Sequence of chain 1.A:
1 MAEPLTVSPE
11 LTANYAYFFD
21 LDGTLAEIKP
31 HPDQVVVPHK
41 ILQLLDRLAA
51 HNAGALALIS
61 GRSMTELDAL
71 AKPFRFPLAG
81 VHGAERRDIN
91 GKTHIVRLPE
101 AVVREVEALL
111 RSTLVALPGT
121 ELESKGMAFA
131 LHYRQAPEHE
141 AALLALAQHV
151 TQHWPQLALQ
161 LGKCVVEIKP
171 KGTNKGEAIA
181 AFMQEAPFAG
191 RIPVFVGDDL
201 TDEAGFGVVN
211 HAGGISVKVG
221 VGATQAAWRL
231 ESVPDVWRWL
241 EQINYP

Binding-site contacts:
Ligand atom C2 contacts residue LYS163 of chain 1.A at 3.8 Å.
Ligand atom O2 contacts residue LYS163 of chain 1.A at 3.3 Å (salt-bridge).
Ligand atom O3 contacts residue ARG134 of chain 1.A at 2.7 Å (salt-bridge).
Ligand atom O3 contacts residue LYS125 of chain 1.A at 3.1 Å (salt-bridge).
Ligand atom C6 contacts residue GLU167 of chain 1.A at 4.0 Å.
Ligand atom C4 contacts residue ARG134 of chain 1.A at 3.4 Å.
Ligand atom O6 contacts residue ILE28 of chain 1.A at 3.6 Å.
Ligand atom O5 contacts residue ASP22 of chain 1.A at 3.6 Å (salt-bridge).
Ligand atom C6 contacts residue LYS29 of chain 1.A at 3.5 Å.
Ligand atom C3 contacts residue GLU123 of chain 1.A at 3.7 Å.
Ligand atom O2 contacts residue VAL165 of chain 1.A at 3.6 Å.
Ligand atom C4 contacts residue LYS125 of chain 1.A at 3.3 Å.
Ligand atom O6 contacts residue GLU167 of chain 1.A at 2.9 Å (salt-bridge).
Ligand atom O4 contacts residue PRO30 of chain 1.A at 3.6 Å.
Ligand atom O6 contacts residue HIS82 of chain 1.A at 3.5 Å (h-bond).
Ligand atom O4 contacts residue ARG134 of chain 1.A at 3.6 Å (salt-bridge).
Ligand atom C1 contacts residue ASP22 of chain 1.A at 3.4 Å.
Ligand atom C4 contacts residue LYS29 of chain 1.A at 3.5 Å.
Ligand atom O4 contacts residue PRO32 of chain 1.A at 3.5 Å (h-bond).
Ligand atom O4 contacts residue ALA130 of chain 1.A at 3.8 Å.
Ligand atom O6 contacts residue ASP22 of chain 1.A at 4.0 Å.
Ligand atom O1 contacts residue HIS132 of chain 1.A at 3.9 Å.
Ligand atom O4 contacts residue HIS31 of chain 1.A at 3.6 Å.
Ligand atom C3 contacts residue LYS125 of chain 1.A at 3.8 Å.
Ligand atom C3 contacts residue ARG134 of chain 1.A at 3.5 Å.
Ligand atom O6 contacts residue LYS29 of chain 1.A at 3.3 Å (salt-bridge).
Ligand atom C2 contacts residue ARG134 of chain 1.A at 3.6 Å.
Ligand atom O6 contacts residue VAL35 of chain 1.A at 3.7 Å.
Ligand atom O3 contacts residue CYS164 of chain 1.A at 3.9 Å.
Ligand atom O4 contacts residue GLU167 of chain 1.A at 2.8 Å (salt-bridge).
Ligand atom O4 contacts residue LYS29 of chain 1.A at 3.0 Å (salt-bridge).
Ligand atom O2 contacts residue PRO32 of chain 1.A at 3.3 Å.
Ligand atom C3 contacts residue HIS132 of chain 1.A at 3.6 Å.
Ligand atom O4 contacts residue LYS125 of chain 1.A at 2.8 Å (salt-bridge).
Ligand atom O6 contacts residue VAL165 of chain 1.A at 3.7 Å.
Ligand atom O3 contacts residue HIS132 of chain 1.A at 4.0 Å.
Ligand atom O2 contacts residue HIS132 of chain 1.A at 3.7 Å.
Ligand atom C2 contacts residue ASP22 of chain 1.A at 4.0 Å.
Ligand atom C6 contacts residue VAL35 of chain 1.A at 3.5 Å (hydrophobic).
Ligand atom O3 contacts residue GLU123 of chain 1.A at 2.6 Å (salt-bridge).

A small-molecule ligand and the protein it binds are described below.
Small molecule (SMILES): OC[C@H]1O[C@H](O[C@H]2O[C@H](CO)[C@@H](O)[C@H](O)[C@H]2O)[C@H](O)[C@@H](O)[C@@H]1O